Binding-site contacts:
Ligand atom C4 contacts residue ASN106 of chain 2.B at 3.2 Å.
Ligand atom C3 contacts residue GLU134 of chain 1.B at 3.9 Å.
Ligand atom C9 contacts residue LEU73 of chain 2.B at 4.4 Å (hydrophobic).
Ligand atom C6 contacts residue MET74 of chain 2.B at 3.6 Å (hydrophobic).
Ligand atom C4 contacts residue ALA75 of chain 2.B at 4.3 Å (hydrophobic).
Ligand atom C3 contacts residue LEU102 of chain 2.B at 4.2 Å (hydrophobic).
Ligand atom C1 contacts residue VAL135 of chain 1.B at 4.1 Å (hydrophobic).
Ligand atom C7 contacts residue GLU134 of chain 1.B at 3.8 Å.
Ligand atom C3 contacts residue VAL135 of chain 1.B at 3.9 Å (hydrophobic).
Ligand atom C9 contacts residue HIS138 of chain 1.B at 4.2 Å.
Ligand atom C4 contacts residue LEU73 of chain 2.B at 3.5 Å (hydrophobic).
Ligand atom C6 contacts residue LEU73 of chain 2.B at 3.5 Å (hydrophobic).
Ligand atom C11 contacts residue GLU134 of chain 1.B at 4.3 Å.
Ligand atom C1 contacts residue ASN106 of chain 2.B at 3.1 Å.
Ligand atom C2 contacts residue LEU102 of chain 2.B at 4.2 Å (hydrophobic).
Ligand atom C2 contacts residue MET105 of chain 2.B at 3.8 Å (hydrophobic).
Ligand atom O5 contacts residue LEU109 of chain 2.B at 4.0 Å.
Ligand atom C11 contacts residue HIS138 of chain 1.B at 3.6 Å.
Ligand atom C9 contacts residue GLU134 of chain 1.B at 3.9 Å.
Ligand atom C1 contacts residue LEU73 of chain 2.B at 4.2 Å (hydrophobic).
Ligand atom N10 contacts residue MET74 of chain 2.B at 2.9 Å (h-bond).
Ligand atom C11 contacts residue ASP72 of chain 2.B at 3.7 Å.
Ligand atom C7 contacts residue LEU73 of chain 2.B at 4.3 Å (hydrophobic).
Ligand atom N10 contacts residue LEU73 of chain 2.B at 3.6 Å.
Ligand atom O5 contacts residue MET74 of chain 2.B at 3.1 Å.
Ligand atom C2 contacts residue ASN106 of chain 2.B at 4.4 Å.
Ligand atom O5 contacts residue ASN106 of chain 2.B at 2.6 Å (h-bond).
Ligand atom O5 contacts residue LEU73 of chain 2.B at 3.5 Å.
Ligand atom C4 contacts residue MET74 of chain 2.B at 3.5 Å (hydrophobic).
Ligand atom C2 contacts residue VAL135 of chain 1.B at 3.6 Å (hydrophobic).
Ligand atom C11 contacts residue MET74 of chain 2.B at 4.2 Å (hydrophobic).
Ligand atom C9 contacts residue MET74 of chain 2.B at 4.0 Å (hydrophobic).
Ligand atom N8 contacts residue HIS138 of chain 1.B at 4.3 Å.
Ligand atom C1 contacts residue LEU109 of chain 2.B at 3.9 Å (hydrophobic).
Ligand atom O5 contacts residue ALA75 of chain 2.B at 3.1 Å (h-bond).
Ligand atom C1 contacts residue MET105 of chain 2.B at 3.9 Å (hydrophobic).
Ligand atom C2 contacts residue LEU131 of chain 1.B at 4.1 Å (hydrophobic).
Ligand atom C3 contacts residue LEU131 of chain 1.B at 4.2 Å (hydrophobic).
Ligand atom N8 contacts residue GLU134 of chain 1.B at 2.9 Å (salt-bridge).
Ligand atom C4 contacts residue LEU109 of chain 2.B at 4.3 Å (hydrophobic).

This protein binds this small molecule.
Small molecule (SMILES): Cc1nc2cccc(O)c2[nH]1

Sequence of chain 1.B:
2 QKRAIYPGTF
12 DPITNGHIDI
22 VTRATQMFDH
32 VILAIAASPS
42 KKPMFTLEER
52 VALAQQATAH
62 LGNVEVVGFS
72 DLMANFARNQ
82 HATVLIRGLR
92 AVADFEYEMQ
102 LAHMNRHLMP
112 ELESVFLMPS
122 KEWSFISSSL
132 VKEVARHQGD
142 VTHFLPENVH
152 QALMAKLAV

Sequence of chain 2.B:
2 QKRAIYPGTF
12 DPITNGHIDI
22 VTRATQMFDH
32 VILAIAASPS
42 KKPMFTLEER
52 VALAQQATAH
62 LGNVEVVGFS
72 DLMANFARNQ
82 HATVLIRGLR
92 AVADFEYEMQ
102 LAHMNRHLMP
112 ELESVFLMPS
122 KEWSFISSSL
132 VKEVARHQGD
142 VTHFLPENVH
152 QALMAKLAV